The small molecule below binds the protein below.
Small molecule (SMILES): O=P(O)(O)OC[C@H]1O[C@](O)(COP(=O)(O)O)[C@@H](O)[C@@H]1O

Sequence of chain 2.A:
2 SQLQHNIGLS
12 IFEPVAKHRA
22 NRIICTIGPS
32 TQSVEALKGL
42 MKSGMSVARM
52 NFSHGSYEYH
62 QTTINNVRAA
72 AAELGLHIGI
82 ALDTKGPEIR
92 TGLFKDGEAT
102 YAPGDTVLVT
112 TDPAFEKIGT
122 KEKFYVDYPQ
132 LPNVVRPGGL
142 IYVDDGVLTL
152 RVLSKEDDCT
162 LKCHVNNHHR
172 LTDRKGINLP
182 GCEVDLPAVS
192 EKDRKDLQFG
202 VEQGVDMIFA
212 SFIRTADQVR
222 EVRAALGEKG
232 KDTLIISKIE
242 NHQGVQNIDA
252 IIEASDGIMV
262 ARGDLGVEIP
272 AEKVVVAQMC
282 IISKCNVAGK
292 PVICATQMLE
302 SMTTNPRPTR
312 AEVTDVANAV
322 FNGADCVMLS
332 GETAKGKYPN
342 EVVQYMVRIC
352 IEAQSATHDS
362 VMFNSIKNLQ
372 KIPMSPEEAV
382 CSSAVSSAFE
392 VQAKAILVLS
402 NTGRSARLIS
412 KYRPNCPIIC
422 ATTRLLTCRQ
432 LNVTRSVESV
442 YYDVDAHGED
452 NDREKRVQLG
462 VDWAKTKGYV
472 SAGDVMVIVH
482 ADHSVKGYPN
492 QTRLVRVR

Binding-site contacts:
Ligand atom O6P contacts residue ASN402 of chain 2.A at 2.8 Å (h-bond).
Ligand atom O3 contacts residue LEU400 of chain 2.A at 3.4 Å (h-bond).
Ligand atom C2 contacts residue ARG454 of chain 2.A at 2.8 Å.
Ligand atom O5P contacts residue SER406 of chain 2.A at 2.8 Å (h-bond).
Ligand atom P1 contacts residue ARG454 of chain 2.A at 3.9 Å.
Ligand atom O4P contacts residue THR403 of chain 2.A at 3.1 Å (h-bond).
Ligand atom O2 contacts residue ARG454 of chain 2.A at 3.8 Å.
Ligand atom O2 contacts residue ASN402 of chain 2.A at 3.2 Å (h-bond).
Ligand atom P2 contacts residue SER406 of chain 2.A at 3.9 Å.
Ligand atom O4 contacts residue PRO490 of chain 2.A at 3.1 Å (h-bond).
Ligand atom O3P contacts residue ARG457 of chain 2.A at 3.0 Å (salt-bridge).
Ligand atom O3 contacts residue ARG454 of chain 2.A at 2.4 Å (salt-bridge).
Ligand atom C1 contacts residue ARG454 of chain 2.A at 2.4 Å.
Ligand atom O3 contacts residue HIS481 of chain 2.A at 3.7 Å.
Ligand atom O5 contacts residue GLY488 of chain 2.A at 3.4 Å (h-bond).
Ligand atom O5 contacts residue ARG454 of chain 2.A at 3.9 Å.
Ligand atom O6P contacts residue SER401 of chain 2.A at 2.7 Å (h-bond).
Ligand atom C5 contacts residue GLY488 of chain 2.A at 3.6 Å.
Ligand atom C3 contacts residue ARG454 of chain 2.A at 2.4 Å.
Ligand atom O3P contacts residue ASP451 of chain 2.A at 3.6 Å (salt-bridge).
Ligand atom O1P contacts residue ARG457 of chain 2.A at 2.8 Å (salt-bridge).
Ligand atom O1 contacts residue ARG454 of chain 2.A at 2.4 Å (salt-bridge).
Ligand atom O4 contacts residue LEU400 of chain 2.A at 3.9 Å.
Ligand atom O4 contacts residue TYR489 of chain 2.A at 3.4 Å.
Ligand atom O6 contacts residue SER406 of chain 2.A at 3.7 Å.
Ligand atom C4 contacts residue LEU400 of chain 2.A at 3.4 Å (hydrophobic).
Ligand atom C1 contacts residue LYS487 of chain 2.A at 3.6 Å.
Ligand atom C4 contacts residue ARG454 of chain 2.A at 3.9 Å.
Ligand atom O5P contacts residue ARG405 of chain 2.A at 3.5 Å.
Ligand atom O5P contacts residue SER401 of chain 2.A at 3.2 Å (h-bond).
Ligand atom C5 contacts residue TYR489 of chain 2.A at 3.7 Å (hydrophobic).
Ligand atom C3 contacts residue LEU400 of chain 2.A at 3.9 Å (hydrophobic).
Ligand atom O6P contacts residue GLY404 of chain 2.A at 3.7 Å.
Ligand atom P1 contacts residue ARG457 of chain 2.A at 3.5 Å.
Ligand atom O1P contacts residue ASN402 of chain 2.A at 3.5 Å (h-bond).
Ligand atom O3 contacts residue ALA482 of chain 2.A at 3.7 Å.
Ligand atom C3 contacts residue ALA482 of chain 2.A at 3.9 Å (hydrophobic).
Ligand atom O6P contacts residue THR403 of chain 2.A at 2.8 Å (h-bond).
Ligand atom P2 contacts residue THR403 of chain 2.A at 3.9 Å.
Ligand atom P2 contacts residue SER401 of chain 2.A at 3.5 Å.